Binding-site contacts:
Ligand atom S10 contacts residue LEU88 of chain 1.A at 3.8 Å.
Ligand atom C25 contacts residue THR44 of chain 1.A at 3.5 Å.
Ligand atom C12 contacts residue PHE101 of chain 1.A at 3.7 Å (hydrophobic).
Ligand atom C16 contacts residue LEU84 of chain 1.A at 3.5 Å (hydrophobic).
Ligand atom C28 contacts residue ASP48 of chain 1.A at 3.5 Å.
Ligand atom C29 contacts residue ASP48 of chain 1.A at 3.7 Å.
Ligand atom C4 contacts residue LEU125 of chain 1.A at 3.9 Å (hydrophobic).
Ligand atom O17 contacts residue ARG91 of chain 1.A at 3.0 Å (salt-bridge).
Ligand atom C31 contacts residue TRP80 of chain 1.A at 3.7 Å (hydrophobic).
Ligand atom C22 contacts residue TRP80 of chain 1.A at 3.8 Å (hydrophobic).
Ligand atom O7 contacts residue HIS221 of chain 1.A at 2.8 Å (h-bond).
Ligand atom C15 contacts residue GLU50 of chain 1.A at 3.2 Å.
Ligand atom C32 contacts residue LEU222 of chain 1.A at 3.7 Å (hydrophobic).
Ligand atom S10 contacts residue PHE101 of chain 1.A at 3.9 Å.
Ligand atom C21 contacts residue ALA47 of chain 1.A at 3.8 Å (hydrophobic).
Ligand atom N27 contacts residue ASP48 of chain 1.A at 2.8 Å (salt-bridge).
Ligand atom C30 contacts residue ASP48 of chain 1.A at 3.8 Å.
Ligand atom O19 contacts residue MET118 of chain 1.A at 3.9 Å.
Ligand atom C31 contacts residue ASP48 of chain 1.A at 3.1 Å.
Ligand atom C6 contacts residue MET118 of chain 1.A at 3.7 Å (hydrophobic).
Ligand atom C26 contacts residue ASP48 of chain 1.A at 3.8 Å.
Ligand atom O17 contacts residue GLU50 of chain 1.A at 2.5 Å (salt-bridge).
Ligand atom O17 contacts residue LEU84 of chain 1.A at 3.8 Å.
Ligand atom C6 contacts residue HIS221 of chain 1.A at 3.6 Å.
Ligand atom C22 contacts residue LEU222 of chain 1.A at 3.8 Å (hydrophobic).
Ligand atom C13 contacts residue ALA47 of chain 1.A at 3.8 Å (hydrophobic).
Ligand atom C1 contacts residue PHE101 of chain 1.A at 3.9 Å (hydrophobic).
Ligand atom C22 contacts residue ALA47 of chain 1.A at 3.5 Å (hydrophobic).
Ligand atom C8 contacts residue HIS221 of chain 1.A at 3.6 Å.
Ligand atom C23 contacts residue ALA47 of chain 1.A at 3.7 Å (hydrophobic).
Ligand atom O19 contacts residue LEU43 of chain 1.A at 3.4 Å.
Ligand atom C15 contacts residue LEU84 of chain 1.A at 3.9 Å (hydrophobic).
Ligand atom C33 contacts residue LEU222 of chain 1.A at 3.9 Å (hydrophobic).
Ligand atom C32 contacts residue THR44 of chain 1.A at 3.7 Å.
Ligand atom C5 contacts residue ILE121 of chain 1.A at 3.8 Å (hydrophobic).
Ligand atom O7 contacts residue ILE121 of chain 1.A at 3.2 Å.
Ligand atom C15 contacts residue ARG91 of chain 1.A at 3.9 Å.
Ligand atom C14 contacts residue GLU50 of chain 1.A at 3.1 Å.
Ligand atom C5 contacts residue MET118 of chain 1.A at 3.7 Å (hydrophobic).
Ligand atom C11 contacts residue PHE101 of chain 1.A at 3.7 Å (hydrophobic).

Sequence of chain 1.A:
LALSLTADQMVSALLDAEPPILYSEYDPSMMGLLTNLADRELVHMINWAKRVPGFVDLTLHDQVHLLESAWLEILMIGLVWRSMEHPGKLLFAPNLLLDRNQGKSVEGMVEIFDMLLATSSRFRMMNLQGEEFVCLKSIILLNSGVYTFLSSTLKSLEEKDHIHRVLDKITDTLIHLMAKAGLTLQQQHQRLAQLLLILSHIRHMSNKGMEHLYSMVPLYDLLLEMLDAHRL

The small molecule below binds the protein below.
Small molecule (SMILES): O=C(c1ccc(OCCN2CCCC2)cc1)c1c(-c2ccc(O)cc2)sc2cc(O)ccc12